Sequence of chain 1.B:
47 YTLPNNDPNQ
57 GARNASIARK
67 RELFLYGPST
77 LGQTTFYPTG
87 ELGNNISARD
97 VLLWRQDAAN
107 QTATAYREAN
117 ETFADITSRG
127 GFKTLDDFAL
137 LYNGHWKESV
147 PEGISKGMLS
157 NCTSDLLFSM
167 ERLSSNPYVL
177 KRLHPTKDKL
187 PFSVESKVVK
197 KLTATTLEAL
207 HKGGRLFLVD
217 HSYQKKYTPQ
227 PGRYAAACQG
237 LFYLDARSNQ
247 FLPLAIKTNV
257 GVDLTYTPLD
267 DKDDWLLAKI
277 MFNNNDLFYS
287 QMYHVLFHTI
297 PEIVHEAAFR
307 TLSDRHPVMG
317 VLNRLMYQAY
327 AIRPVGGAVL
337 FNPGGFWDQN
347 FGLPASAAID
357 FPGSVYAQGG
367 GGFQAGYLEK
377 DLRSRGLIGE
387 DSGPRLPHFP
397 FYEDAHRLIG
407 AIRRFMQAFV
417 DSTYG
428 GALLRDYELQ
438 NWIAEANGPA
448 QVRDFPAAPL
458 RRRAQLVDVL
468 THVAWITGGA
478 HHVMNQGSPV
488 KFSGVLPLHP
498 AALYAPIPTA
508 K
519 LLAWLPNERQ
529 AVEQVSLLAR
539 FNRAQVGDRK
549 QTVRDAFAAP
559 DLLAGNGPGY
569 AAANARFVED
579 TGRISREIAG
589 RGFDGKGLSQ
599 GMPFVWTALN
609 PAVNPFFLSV

Binding-site contacts:
Ligand atom C1 contacts residue GLN543 of chain 1.A at 4.1 Å.
Ligand atom O3 contacts residue ARG527 of chain 1.B at 3.3 Å (salt-bridge).
Ligand atom O6 contacts residue ASP546 of chain 1.A at 2.8 Å (salt-bridge).
Ligand atom C5 contacts residue GLN543 of chain 1.A at 4.2 Å.
Ligand atom C1 contacts residue ASP546 of chain 1.A at 3.8 Å.
Ligand atom O5 contacts residue ASN106 of chain 1.A at 2.3 Å (h-bond).
Ligand atom N2 contacts residue ASN106 of chain 1.A at 2.9 Å (h-bond).
Ligand atom C7 contacts residue ARG527 of chain 1.B at 3.9 Å.
Ligand atom O6 contacts residue ALA542 of chain 1.A at 4.2 Å.
Ligand atom C2 contacts residue ASN106 of chain 1.A at 2.4 Å.
Ligand atom O7 contacts residue ASN106 of chain 1.A at 3.5 Å (h-bond).
Ligand atom C3 contacts residue ASP546 of chain 1.A at 3.5 Å.
Ligand atom C8 contacts residue ARG527 of chain 1.B at 3.7 Å.
Ligand atom C3 contacts residue ASN106 of chain 1.A at 3.8 Å.
Ligand atom C8 contacts residue ASN106 of chain 1.A at 4.5 Å.
Ligand atom O3 contacts residue ASP546 of chain 1.A at 4.2 Å.
Ligand atom C1 contacts residue ASN106 of chain 1.A at 1.4 Å.
Ligand atom C4 contacts residue ASP546 of chain 1.A at 4.1 Å.
Ligand atom O5 contacts residue GLN543 of chain 1.A at 3.2 Å.
Ligand atom C2 contacts residue ASP546 of chain 1.A at 4.1 Å.
Ligand atom C5 contacts residue ASP546 of chain 1.A at 4.2 Å.
Ligand atom C6 contacts residue GLN543 of chain 1.A at 3.8 Å.
Ligand atom C4 contacts residue ASN106 of chain 1.A at 4.2 Å.
Ligand atom O4 contacts residue ASP546 of chain 1.A at 4.0 Å.
Ligand atom N2 contacts residue ARG527 of chain 1.B at 3.5 Å (salt-bridge).
Ligand atom C7 contacts residue ASN106 of chain 1.A at 3.4 Å.
Ligand atom O6 contacts residue GLN543 of chain 1.A at 3.3 Å.
Ligand atom C6 contacts residue ASP546 of chain 1.A at 3.7 Å.
Ligand atom N2 contacts residue ASP546 of chain 1.A at 3.8 Å.
Ligand atom C5 contacts residue ASN106 of chain 1.A at 3.6 Å.
Ligand atom C6 contacts residue ALA542 of chain 1.A at 4.3 Å (hydrophobic).
Ligand atom C3 contacts residue ARG527 of chain 1.B at 3.9 Å.
Ligand atom C2 contacts residue ARG527 of chain 1.B at 4.3 Å.

Sequence of chain 1.A:
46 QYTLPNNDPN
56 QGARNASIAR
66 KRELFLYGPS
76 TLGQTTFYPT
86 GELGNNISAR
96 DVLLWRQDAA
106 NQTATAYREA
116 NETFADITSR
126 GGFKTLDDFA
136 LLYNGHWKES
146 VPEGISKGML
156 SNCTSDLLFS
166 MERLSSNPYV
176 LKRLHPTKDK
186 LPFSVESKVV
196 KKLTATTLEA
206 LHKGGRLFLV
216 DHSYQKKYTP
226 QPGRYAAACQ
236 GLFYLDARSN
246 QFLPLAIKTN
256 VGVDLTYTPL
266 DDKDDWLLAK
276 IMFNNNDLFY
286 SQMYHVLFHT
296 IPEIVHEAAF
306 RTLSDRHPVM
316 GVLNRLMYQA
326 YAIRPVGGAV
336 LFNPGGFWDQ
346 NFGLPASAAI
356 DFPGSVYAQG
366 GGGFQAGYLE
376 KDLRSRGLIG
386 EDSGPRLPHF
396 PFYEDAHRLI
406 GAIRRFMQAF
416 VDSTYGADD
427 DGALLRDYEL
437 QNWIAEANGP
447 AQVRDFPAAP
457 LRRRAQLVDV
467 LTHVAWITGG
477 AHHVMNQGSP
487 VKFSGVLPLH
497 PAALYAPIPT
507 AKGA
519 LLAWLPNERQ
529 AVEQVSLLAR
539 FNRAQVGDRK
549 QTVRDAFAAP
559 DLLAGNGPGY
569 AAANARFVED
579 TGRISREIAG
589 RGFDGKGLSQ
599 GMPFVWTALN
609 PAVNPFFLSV

The small molecule below binds the protein below.
Small molecule (SMILES): CC(=O)N[C@H]1[C@H](O[C@H]2[C@H](O)[C@@H](NC(C)=O)CO[C@@H]2CO)O[C@H](CO)[C@@H](O)[C@@H]1O